This small molecule binds to this protein.
Small molecule (SMILES): CC(=O)N[C@@H]1[C@@H](O)[C@H](O)[C@@H](CO)O[C@H]1O

Binding-site contacts:
Ligand atom O5 contacts residue THR89 of chain 2.C at 4.2 Å.
Ligand atom O6 contacts residue THR89 of chain 2.C at 4.0 Å.
Ligand atom C8 contacts residue SER66 of chain 2.C at 4.0 Å.
Ligand atom C5 contacts residue THR89 of chain 2.C at 4.4 Å.
Ligand atom N2 contacts residue SER66 of chain 2.C at 4.3 Å.
Ligand atom C4 contacts residue ASN118 of chain 2.C at 4.2 Å.
Ligand atom O5 contacts residue THR120 of chain 2.C at 3.2 Å (h-bond).
Ligand atom C8 contacts residue TYR90 of chain 2.C at 3.5 Å (hydrophobic).
Ligand atom C4 contacts residue THR120 of chain 2.C at 4.4 Å.
Ligand atom C1 contacts residue ASN118 of chain 2.C at 1.5 Å.
Ligand atom C8 contacts residue ASN118 of chain 2.C at 4.2 Å.
Ligand atom C1 contacts residue THR120 of chain 2.C at 4.3 Å.
Ligand atom N2 contacts residue ASN118 of chain 2.C at 2.9 Å (h-bond).
Ligand atom C1 contacts residue THR89 of chain 2.C at 4.1 Å.
Ligand atom C7 contacts residue ASN118 of chain 2.C at 3.5 Å.
Ligand atom C5 contacts residue ASN118 of chain 2.C at 3.7 Å.
Ligand atom C8 contacts residue ASP67 of chain 2.C at 3.9 Å.
Ligand atom C2 contacts residue ASN118 of chain 2.C at 2.5 Å.
Ligand atom C7 contacts residue SER66 of chain 2.C at 3.5 Å.
Ligand atom O7 contacts residue SER66 of chain 2.C at 3.0 Å (h-bond).
Ligand atom O5 contacts residue ASN118 of chain 2.C at 2.4 Å (h-bond).
Ligand atom C6 contacts residue THR89 of chain 2.C at 4.4 Å.
Ligand atom N2 contacts residue TYR90 of chain 2.C at 4.3 Å.
Ligand atom C2 contacts residue SER66 of chain 2.C at 4.5 Å.
Ligand atom O7 contacts residue ASN118 of chain 2.C at 4.0 Å.
Ligand atom C5 contacts residue THR120 of chain 2.C at 3.8 Å.
Ligand atom C6 contacts residue THR120 of chain 2.C at 3.4 Å.
Ligand atom C3 contacts residue ASN118 of chain 2.C at 3.8 Å.
Ligand atom C7 contacts residue TYR90 of chain 2.C at 4.5 Å (hydrophobic).

Sequence of chain 2.C:
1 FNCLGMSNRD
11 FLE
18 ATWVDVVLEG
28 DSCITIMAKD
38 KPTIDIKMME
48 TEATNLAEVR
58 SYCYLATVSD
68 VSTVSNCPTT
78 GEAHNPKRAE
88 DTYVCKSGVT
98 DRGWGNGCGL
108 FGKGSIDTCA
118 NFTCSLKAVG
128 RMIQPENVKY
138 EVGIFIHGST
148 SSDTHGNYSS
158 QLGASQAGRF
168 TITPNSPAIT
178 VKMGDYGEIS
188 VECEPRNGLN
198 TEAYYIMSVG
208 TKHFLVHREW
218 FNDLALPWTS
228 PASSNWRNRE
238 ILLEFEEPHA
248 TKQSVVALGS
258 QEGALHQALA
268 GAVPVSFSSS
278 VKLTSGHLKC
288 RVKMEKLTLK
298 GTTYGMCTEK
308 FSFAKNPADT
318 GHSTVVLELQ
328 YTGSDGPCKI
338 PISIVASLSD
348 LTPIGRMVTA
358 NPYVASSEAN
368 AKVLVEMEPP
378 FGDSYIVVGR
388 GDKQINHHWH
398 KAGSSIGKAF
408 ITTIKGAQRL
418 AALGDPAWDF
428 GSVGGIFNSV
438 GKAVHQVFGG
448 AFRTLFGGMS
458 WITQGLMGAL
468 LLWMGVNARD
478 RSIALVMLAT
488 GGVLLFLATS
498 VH